Sequence of chain 15.A:
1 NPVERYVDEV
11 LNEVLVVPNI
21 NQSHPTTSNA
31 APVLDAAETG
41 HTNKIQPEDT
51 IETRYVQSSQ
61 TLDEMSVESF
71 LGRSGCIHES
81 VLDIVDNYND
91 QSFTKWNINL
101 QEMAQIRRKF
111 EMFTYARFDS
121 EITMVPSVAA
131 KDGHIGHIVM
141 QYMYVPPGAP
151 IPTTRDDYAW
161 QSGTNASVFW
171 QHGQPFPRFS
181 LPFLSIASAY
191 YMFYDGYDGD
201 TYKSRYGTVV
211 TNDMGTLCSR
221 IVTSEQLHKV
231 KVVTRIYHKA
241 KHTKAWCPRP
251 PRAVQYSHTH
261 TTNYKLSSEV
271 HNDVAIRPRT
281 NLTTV

A small-molecule ligand and the protein it binds are described below.
Small molecule (SMILES): Cc1cc(CCCOc2c(C)cc(-c3noc(C(F)(F)F)n3)cc2C)on1

Binding-site contacts:
Ligand atom O1A contacts residue TYR144 of chain 15.A at 3.3 Å.
Ligand atom F2 contacts residue VAL168 of chain 15.A at 2.9 Å.
Ligand atom C6B contacts residue LEU181 of chain 15.A at 3.5 Å (hydrophobic).
Ligand atom C4 contacts residue LEU100 of chain 15.A at 3.7 Å (hydrophobic).
Ligand atom N2 contacts residue LEU100 of chain 15.A at 3.8 Å.
Ligand atom F3 contacts residue TYR142 of chain 15.A at 2.6 Å.
Ligand atom C1B contacts residue LEU181 of chain 15.A at 3.8 Å (hydrophobic).
Ligand atom C5B contacts residue LEU181 of chain 15.A at 3.5 Å (hydrophobic).
Ligand atom CM6 contacts residue TYR144 of chain 15.A at 3.6 Å (hydrophobic).
Ligand atom C3A contacts residue PHE179 of chain 15.A at 3.4 Å (hydrophobic).
Ligand atom F1 contacts residue TYR142 of chain 15.A at 3.3 Å.
Ligand atom N3A contacts residue LEU217 of chain 15.A at 3.6 Å.
Ligand atom N1A contacts residue TYR144 of chain 15.A at 3.3 Å.
Ligand atom CM3 contacts residue TYR190 of chain 15.A at 3.7 Å (hydrophobic).
Ligand atom N1A contacts residue PHE179 of chain 15.A at 3.6 Å.
Ligand atom O1 contacts residue LEU100 of chain 15.A at 3.7 Å.
Ligand atom F3 contacts residue ALA166 of chain 15.A at 3.2 Å.
Ligand atom CM4 contacts residue TYR142 of chain 15.A at 3.5 Å (hydrophobic).
Ligand atom F3 contacts residue MET143 of chain 15.A at 3.3 Å.
Ligand atom CM2 contacts residue ILE122 of chain 15.A at 3.5 Å (hydrophobic).
Ligand atom C2A contacts residue TYR144 of chain 15.A at 3.6 Å (hydrophobic).
Ligand atom C1C contacts residue MET214 of chain 15.A at 3.5 Å (hydrophobic).
Ligand atom C5B contacts residue TYR144 of chain 15.A at 3.7 Å (hydrophobic).
Ligand atom F1 contacts residue LEU217 of chain 15.A at 3.3 Å.
Ligand atom C1B contacts residue ILE98 of chain 15.A at 3.7 Å (hydrophobic).
Ligand atom F3 contacts residue TYR144 of chain 15.A at 3.1 Å.
Ligand atom CM6 contacts residue MET214 of chain 15.A at 3.4 Å (hydrophobic).
Ligand atom C4B contacts residue LEU181 of chain 15.A at 3.8 Å (hydrophobic).
Ligand atom F2 contacts residue TYR142 of chain 15.A at 3.6 Å.
Ligand atom C4 contacts residue TYR190 of chain 15.A at 3.6 Å (hydrophobic).
Ligand atom O1B contacts residue ILE98 of chain 15.A at 3.1 Å.
Ligand atom O1 contacts residue MET214 of chain 15.A at 3.3 Å.
Ligand atom CM3 contacts residue ASN212 of chain 15.A at 3.6 Å.
Ligand atom N3A contacts residue PHE179 of chain 15.A at 3.2 Å.
Ligand atom C3A contacts residue TYR144 of chain 15.A at 3.7 Å (hydrophobic).
Ligand atom CM6 contacts residue LEU184 of chain 15.A at 3.4 Å (hydrophobic).
Ligand atom C2A contacts residue PHE179 of chain 15.A at 3.5 Å (hydrophobic).
Ligand atom F1 contacts residue MET124 of chain 15.A at 3.5 Å.
Ligand atom F2 contacts residue PHE179 of chain 15.A at 3.6 Å.
Ligand atom C3 contacts residue LEU100 of chain 15.A at 3.6 Å (hydrophobic).

Sequence of chain 15.C:
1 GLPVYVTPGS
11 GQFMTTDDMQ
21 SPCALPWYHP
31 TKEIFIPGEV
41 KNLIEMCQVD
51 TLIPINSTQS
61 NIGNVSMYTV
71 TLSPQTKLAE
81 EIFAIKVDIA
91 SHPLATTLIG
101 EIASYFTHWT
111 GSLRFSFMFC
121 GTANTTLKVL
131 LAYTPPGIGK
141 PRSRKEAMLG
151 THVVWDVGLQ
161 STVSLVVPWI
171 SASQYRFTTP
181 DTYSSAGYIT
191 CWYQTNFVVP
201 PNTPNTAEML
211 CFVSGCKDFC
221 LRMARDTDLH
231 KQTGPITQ